This small molecule binds to this protein.
Small molecule (SMILES): CC(=O)N[C@@H]1[C@@H](O)[C@H](O)[C@@H](CO)O[C@H]1O

Sequence of chain 1.C:
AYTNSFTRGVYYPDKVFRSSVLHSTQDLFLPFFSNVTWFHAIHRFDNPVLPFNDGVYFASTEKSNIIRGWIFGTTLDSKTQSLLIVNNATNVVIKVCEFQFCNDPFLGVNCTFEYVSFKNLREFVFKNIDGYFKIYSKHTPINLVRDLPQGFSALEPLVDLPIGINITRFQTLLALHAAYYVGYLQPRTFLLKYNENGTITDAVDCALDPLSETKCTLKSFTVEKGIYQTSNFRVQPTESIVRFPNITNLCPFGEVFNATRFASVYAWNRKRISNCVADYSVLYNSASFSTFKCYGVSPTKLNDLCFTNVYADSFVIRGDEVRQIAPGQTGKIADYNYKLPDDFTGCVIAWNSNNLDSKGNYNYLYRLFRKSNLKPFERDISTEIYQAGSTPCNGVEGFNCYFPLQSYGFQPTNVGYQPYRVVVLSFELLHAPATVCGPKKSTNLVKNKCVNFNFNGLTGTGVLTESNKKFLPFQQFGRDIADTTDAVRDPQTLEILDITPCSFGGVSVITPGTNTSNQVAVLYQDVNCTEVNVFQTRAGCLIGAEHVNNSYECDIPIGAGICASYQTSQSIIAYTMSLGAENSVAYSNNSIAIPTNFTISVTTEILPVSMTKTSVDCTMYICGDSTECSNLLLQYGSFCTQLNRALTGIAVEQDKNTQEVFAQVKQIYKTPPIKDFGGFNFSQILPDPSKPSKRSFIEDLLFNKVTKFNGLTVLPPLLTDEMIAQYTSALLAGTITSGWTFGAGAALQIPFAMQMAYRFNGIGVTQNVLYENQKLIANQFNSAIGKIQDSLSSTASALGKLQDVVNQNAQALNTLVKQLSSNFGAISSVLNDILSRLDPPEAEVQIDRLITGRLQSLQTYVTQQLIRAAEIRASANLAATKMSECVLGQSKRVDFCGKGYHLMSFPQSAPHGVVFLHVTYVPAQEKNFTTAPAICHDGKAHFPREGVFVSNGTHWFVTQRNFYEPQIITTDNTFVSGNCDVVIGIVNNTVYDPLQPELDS

Binding-site contacts:
Ligand atom C8 contacts residue ASN616 of chain 1.C at 4.3 Å.
Ligand atom C8 contacts residue GLN644 of chain 1.C at 4.2 Å.
Ligand atom C7 contacts residue ASN616 of chain 1.C at 3.4 Å.
Ligand atom C1 contacts residue ASN616 of chain 1.C at 1.4 Å.
Ligand atom N2 contacts residue ASN616 of chain 1.C at 2.9 Å (h-bond).
Ligand atom O7 contacts residue ASN616 of chain 1.C at 3.5 Å (h-bond).
Ligand atom O5 contacts residue ASN616 of chain 1.C at 2.4 Å (h-bond).
Ligand atom C4 contacts residue ASN616 of chain 1.C at 4.2 Å.
Ligand atom C3 contacts residue ASN616 of chain 1.C at 3.8 Å.
Ligand atom C2 contacts residue ASN616 of chain 1.C at 2.4 Å.
Ligand atom C5 contacts residue ASN616 of chain 1.C at 3.7 Å.